Sequence of chain 1.B:
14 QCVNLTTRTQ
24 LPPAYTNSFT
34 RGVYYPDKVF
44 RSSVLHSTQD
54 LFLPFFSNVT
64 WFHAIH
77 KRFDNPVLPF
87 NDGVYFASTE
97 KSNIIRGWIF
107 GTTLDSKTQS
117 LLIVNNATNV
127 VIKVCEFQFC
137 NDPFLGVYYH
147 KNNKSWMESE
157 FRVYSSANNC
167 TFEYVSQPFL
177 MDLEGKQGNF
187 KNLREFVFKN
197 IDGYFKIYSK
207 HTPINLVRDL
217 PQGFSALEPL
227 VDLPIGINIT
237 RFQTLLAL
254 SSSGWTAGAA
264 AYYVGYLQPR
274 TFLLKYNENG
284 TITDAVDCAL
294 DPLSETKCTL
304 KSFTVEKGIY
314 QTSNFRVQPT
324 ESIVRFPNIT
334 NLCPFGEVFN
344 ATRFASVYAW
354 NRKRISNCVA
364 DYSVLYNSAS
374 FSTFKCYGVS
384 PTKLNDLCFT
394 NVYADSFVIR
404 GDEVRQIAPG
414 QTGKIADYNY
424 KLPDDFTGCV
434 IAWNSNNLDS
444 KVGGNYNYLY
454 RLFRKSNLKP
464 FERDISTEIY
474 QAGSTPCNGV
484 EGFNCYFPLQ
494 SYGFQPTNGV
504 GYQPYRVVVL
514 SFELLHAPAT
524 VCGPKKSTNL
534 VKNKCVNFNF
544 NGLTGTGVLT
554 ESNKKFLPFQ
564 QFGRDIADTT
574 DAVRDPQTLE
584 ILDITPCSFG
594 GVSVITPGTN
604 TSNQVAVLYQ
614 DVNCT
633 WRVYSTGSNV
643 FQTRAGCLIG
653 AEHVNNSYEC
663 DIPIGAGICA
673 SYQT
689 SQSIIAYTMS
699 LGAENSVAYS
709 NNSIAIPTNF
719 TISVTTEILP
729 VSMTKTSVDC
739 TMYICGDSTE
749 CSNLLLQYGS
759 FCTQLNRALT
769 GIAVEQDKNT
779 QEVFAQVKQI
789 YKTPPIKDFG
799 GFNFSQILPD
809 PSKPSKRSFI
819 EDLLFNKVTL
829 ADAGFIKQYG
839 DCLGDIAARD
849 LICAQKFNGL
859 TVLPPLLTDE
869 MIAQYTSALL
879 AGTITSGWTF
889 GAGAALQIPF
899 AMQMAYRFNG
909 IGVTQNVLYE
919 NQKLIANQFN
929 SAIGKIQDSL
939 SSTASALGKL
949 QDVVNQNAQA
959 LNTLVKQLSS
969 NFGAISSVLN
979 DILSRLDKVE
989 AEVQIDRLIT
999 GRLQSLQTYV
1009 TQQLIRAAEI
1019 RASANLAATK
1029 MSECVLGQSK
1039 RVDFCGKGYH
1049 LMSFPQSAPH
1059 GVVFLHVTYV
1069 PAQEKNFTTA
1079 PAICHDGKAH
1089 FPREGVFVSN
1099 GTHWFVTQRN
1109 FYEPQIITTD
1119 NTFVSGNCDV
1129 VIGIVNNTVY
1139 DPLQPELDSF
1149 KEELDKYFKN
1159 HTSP

Binding-site contacts:
Ligand atom C5 contacts residue ASN125 of chain 1.B at 3.2 Å.
Ligand atom C8 contacts residue GLU154 of chain 1.B at 3.5 Å.
Ligand atom C1 contacts residue ASN125 of chain 1.B at 3.5 Å.
Ligand atom C5 contacts residue ASN122 of chain 1.B at 3.5 Å.
Ligand atom N2 contacts residue ASN122 of chain 1.B at 3.0 Å (h-bond).
Ligand atom C7 contacts residue ASN122 of chain 1.B at 3.7 Å.
Ligand atom C7 contacts residue THR124 of chain 1.B at 3.8 Å.
Ligand atom O5 contacts residue VAL127 of chain 1.B at 4.1 Å.
Ligand atom C4 contacts residue ASN122 of chain 1.B at 4.2 Å.
Ligand atom O5 contacts residue ASN122 of chain 1.B at 2.2 Å (h-bond).
Ligand atom C1 contacts residue ASN122 of chain 1.B at 1.4 Å.
Ligand atom O6 contacts residue VAL127 of chain 1.B at 4.4 Å.
Ligand atom C7 contacts residue GLU154 of chain 1.B at 3.8 Å.
Ligand atom C2 contacts residue THR124 of chain 1.B at 3.3 Å.
Ligand atom C3 contacts residue ASN122 of chain 1.B at 3.8 Å.
Ligand atom C6 contacts residue VAL127 of chain 1.B at 4.3 Å (hydrophobic).
Ligand atom C6 contacts residue ASN125 of chain 1.B at 4.0 Å.
Ligand atom O7 contacts residue ASN122 of chain 1.B at 3.9 Å.
Ligand atom C3 contacts residue THR124 of chain 1.B at 3.5 Å.
Ligand atom C4 contacts residue ASN125 of chain 1.B at 4.4 Å.
Ligand atom C2 contacts residue ASN122 of chain 1.B at 2.5 Å.
Ligand atom C6 contacts residue VAL171 of chain 1.B at 4.2 Å (hydrophobic).
Ligand atom C8 contacts residue THR124 of chain 1.B at 4.0 Å.
Ligand atom O3 contacts residue THR124 of chain 1.B at 4.3 Å.
Ligand atom N2 contacts residue THR124 of chain 1.B at 2.7 Å (h-bond).
Ligand atom O7 contacts residue GLU154 of chain 1.B at 3.7 Å.
Ligand atom O5 contacts residue ASN125 of chain 1.B at 3.4 Å (h-bond).
Ligand atom C1 contacts residue THR124 of chain 1.B at 3.3 Å.
Ligand atom C8 contacts residue VAL171 of chain 1.B at 3.6 Å (hydrophobic).

This small molecule binds to this protein.
Small molecule (SMILES): CC(=O)N[C@H]1[C@H](O[C@H]2[C@H](O)[C@@H](NC(C)=O)CO[C@@H]2CO)O[C@H](CO)[C@@H](O[C@H]2O[C@H](CO)[C@@H](O)[C@H](O)[C@@H]2O)[C@@H]1O